Binding-site contacts:
Ligand atom C6 contacts residue MET98 of chain 1.A at 3.7 Å (hydrophobic).
Ligand atom C10 contacts residue GLY97 of chain 1.A at 3.1 Å.
Ligand atom C4 contacts residue ASP93 of chain 1.A at 3.6 Å.
Ligand atom C18 contacts residue ASN51 of chain 1.A at 3.1 Å.
Ligand atom CL contacts residue LEU107 of chain 1.A at 3.5 Å.
Ligand atom C24 contacts residue PHE138 of chain 1.A at 3.4 Å (hydrophobic).
Ligand atom C22 contacts residue LEU107 of chain 1.A at 3.8 Å (hydrophobic).
Ligand atom C26 contacts residue PHE138 of chain 1.A at 3.7 Å (hydrophobic).
Ligand atom C27 contacts residue LEU107 of chain 1.A at 3.6 Å (hydrophobic).
Ligand atom N25 contacts residue LEU107 of chain 1.A at 3.5 Å.
Ligand atom C17 contacts residue ASN51 of chain 1.A at 3.5 Å.
Ligand atom C24 contacts residue TYR139 of chain 1.A at 3.4 Å (hydrophobic).
Ligand atom C8 contacts residue ALA55 of chain 1.A at 3.8 Å (hydrophobic).
Ligand atom O20 contacts residue ALA55 of chain 1.A at 3.2 Å.
Ligand atom C23 contacts residue PHE138 of chain 1.A at 3.4 Å (hydrophobic).
Ligand atom C21 contacts residue ASN51 of chain 1.A at 3.4 Å.
Ligand atom C24 contacts residue LEU107 of chain 1.A at 3.9 Å (hydrophobic).
Ligand atom O20 contacts residue THR184 of chain 1.A at 3.6 Å.
Ligand atom C2 contacts residue ASN51 of chain 1.A at 3.5 Å.
Ligand atom O7 contacts residue ASN51 of chain 1.A at 3.5 Å (h-bond).
Ligand atom O7 contacts residue VAL186 of chain 1.A at 3.5 Å.
Ligand atom C3 contacts residue ASP93 of chain 1.A at 3.6 Å.
Ligand atom C10 contacts residue MET98 of chain 1.A at 3.7 Å (hydrophobic).
Ligand atom C16 contacts residue ASN51 of chain 1.A at 3.5 Å.
Ligand atom C1 contacts residue ASN51 of chain 1.A at 3.7 Å.
Ligand atom C9 contacts residue THR184 of chain 1.A at 3.6 Å.
Ligand atom C9 contacts residue ALA55 of chain 1.A at 3.8 Å (hydrophobic).
Ligand atom C26 contacts residue LEU107 of chain 1.A at 3.6 Å (hydrophobic).
Ligand atom C23 contacts residue LEU107 of chain 1.A at 3.9 Å (hydrophobic).
Ligand atom C9 contacts residue GLY97 of chain 1.A at 3.7 Å.
Ligand atom C22 contacts residue TRP162 of chain 1.A at 3.6 Å (hydrophobic).
Ligand atom C22 contacts residue PHE138 of chain 1.A at 3.4 Å (hydrophobic).
Ligand atom C23 contacts residue TYR139 of chain 1.A at 3.4 Å (hydrophobic).
Ligand atom C17 contacts residue ASP54 of chain 1.A at 3.7 Å.
Ligand atom O20 contacts residue ASP93 of chain 1.A at 2.7 Å (salt-bridge).
Ligand atom C9 contacts residue MET98 of chain 1.A at 3.5 Å (hydrophobic).
Ligand atom C21 contacts residue PHE138 of chain 1.A at 3.7 Å (hydrophobic).
Ligand atom N25 contacts residue PHE138 of chain 1.A at 3.6 Å.
Ligand atom C10 contacts residue ILE96 of chain 1.A at 3.5 Å (hydrophobic).
Ligand atom C3 contacts residue ASN51 of chain 1.A at 3.7 Å.

Sequence of chain 1.A:
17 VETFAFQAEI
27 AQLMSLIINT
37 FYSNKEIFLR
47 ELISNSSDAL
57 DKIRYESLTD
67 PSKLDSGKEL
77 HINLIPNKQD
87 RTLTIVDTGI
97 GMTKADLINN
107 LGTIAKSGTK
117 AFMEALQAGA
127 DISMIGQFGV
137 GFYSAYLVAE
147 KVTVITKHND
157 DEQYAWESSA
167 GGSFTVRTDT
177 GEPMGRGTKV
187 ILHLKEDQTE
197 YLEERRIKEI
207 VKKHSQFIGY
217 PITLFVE

A small-molecule ligand and the protein it binds are described below.
Small molecule (SMILES): Oc1cc(O)c(-c2ccnn2-c2ccccc2Cl)cc1CCc1ccccn1